A small-molecule ligand and the protein it binds are described below.
Small molecule (SMILES): CNS(=O)(=O)c1ccc(N2CCOCC2)c(Nc2ncnc3[nH]cc(Br)c23)c1

Binding-site contacts:
Ligand atom C25 contacts residue GLY126 of chain 1.B at 4.0 Å.
Ligand atom C12 contacts residue ASN174 of chain 1.B at 4.0 Å.
Ligand atom C19 contacts residue LEU176 of chain 1.B at 3.5 Å (hydrophobic).
Ligand atom C21 contacts residue ALA69 of chain 1.B at 3.6 Å (hydrophobic).
Ligand atom C23 contacts residue LEU176 of chain 1.B at 3.8 Å (hydrophobic).
Ligand atom C02 contacts residue LYS71 of chain 1.B at 3.4 Å.
Ligand atom C28 contacts residue LEU176 of chain 1.B at 3.8 Å (hydrophobic).
Ligand atom N22 contacts residue LEU176 of chain 1.B at 3.7 Å.
Ligand atom C02 contacts residue ILE70 of chain 1.B at 3.9 Å (hydrophobic).
Ligand atom N03 contacts residue ALA69 of chain 1.B at 4.0 Å.
Ligand atom C21 contacts residue ILE123 of chain 1.B at 4.0 Å (hydrophobic).
Ligand atom C23 contacts residue ILE123 of chain 1.B at 3.6 Å (hydrophobic).
Ligand atom S04 contacts residue ASP187 of chain 1.B at 4.0 Å.
Ligand atom C12 contacts residue HIS173 of chain 1.B at 3.6 Å.
Ligand atom N22 contacts residue ILE123 of chain 1.B at 3.0 Å (h-bond).
Ligand atom N20 contacts residue ALA69 of chain 1.B at 3.6 Å.
Ligand atom C02 contacts residue ALA69 of chain 1.B at 3.4 Å (hydrophobic).
Ligand atom C21 contacts residue LEU176 of chain 1.B at 3.5 Å (hydrophobic).
Ligand atom N20 contacts residue LEU176 of chain 1.B at 3.4 Å.
Ligand atom C17 contacts residue VAL58 of chain 1.B at 3.9 Å (hydrophobic).
Ligand atom C02 contacts residue ILE118 of chain 1.B at 3.5 Å (hydrophobic).
Ligand atom O06 contacts residue LYS71 of chain 1.B at 3.5 Å.
Ligand atom O05 contacts residue THR120 of chain 1.B at 3.9 Å.
Ligand atom C09 contacts residue ASP187 of chain 1.B at 3.4 Å.
Ligand atom C28 contacts residue ILE50 of chain 1.B at 3.8 Å (hydrophobic).
Ligand atom O14 contacts residue HIS173 of chain 1.B at 3.9 Å.
Ligand atom C13 contacts residue HIS173 of chain 1.B at 3.3 Å.
Ligand atom C21 contacts residue GLN121 of chain 1.B at 3.6 Å.
Ligand atom N03 contacts residue THR120 of chain 1.B at 2.8 Å (h-bond).
Ligand atom C21 contacts residue TYR122 of chain 1.B at 4.0 Å (hydrophobic).
Ligand atom C02 contacts residue THR120 of chain 1.B at 3.5 Å.
Ligand atom O05 contacts residue ASP187 of chain 1.B at 3.1 Å (salt-bridge).
Ligand atom N24 contacts residue ILE123 of chain 1.B at 2.8 Å (h-bond).
Ligand atom C23 contacts residue TYR122 of chain 1.B at 3.8 Å (hydrophobic).
Ligand atom C25 contacts residue ILE123 of chain 1.B at 3.8 Å (hydrophobic).
Ligand atom O05 contacts residue ILE103 of chain 1.B at 4.0 Å.
Ligand atom C08 contacts residue ASP187 of chain 1.B at 3.3 Å.
Ligand atom N24 contacts residue TYR122 of chain 1.B at 3.5 Å.
Ligand atom C26 contacts residue ILE50 of chain 1.B at 3.8 Å (hydrophobic).
Ligand atom N22 contacts residue TYR122 of chain 1.B at 3.6 Å.

Sequence of chain 1.B:
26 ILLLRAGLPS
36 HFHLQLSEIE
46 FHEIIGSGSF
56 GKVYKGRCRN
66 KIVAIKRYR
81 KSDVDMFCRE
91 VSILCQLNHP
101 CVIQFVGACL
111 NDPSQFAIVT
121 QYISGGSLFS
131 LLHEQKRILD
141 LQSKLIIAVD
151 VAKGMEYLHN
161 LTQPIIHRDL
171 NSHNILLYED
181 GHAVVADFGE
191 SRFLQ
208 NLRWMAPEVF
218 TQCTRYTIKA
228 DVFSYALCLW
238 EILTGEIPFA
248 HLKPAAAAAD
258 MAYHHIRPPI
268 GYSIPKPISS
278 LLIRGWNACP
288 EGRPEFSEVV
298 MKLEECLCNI